A protein and the small-molecule ligand that binds it are described below.
Small molecule (SMILES): CC(=O)N[C@@H]1[C@@H](O)[C@@H](F)[C@](F)(C(=O)O)O[C@H]1C[C@H](O)CO

Sequence of chain 1.A:
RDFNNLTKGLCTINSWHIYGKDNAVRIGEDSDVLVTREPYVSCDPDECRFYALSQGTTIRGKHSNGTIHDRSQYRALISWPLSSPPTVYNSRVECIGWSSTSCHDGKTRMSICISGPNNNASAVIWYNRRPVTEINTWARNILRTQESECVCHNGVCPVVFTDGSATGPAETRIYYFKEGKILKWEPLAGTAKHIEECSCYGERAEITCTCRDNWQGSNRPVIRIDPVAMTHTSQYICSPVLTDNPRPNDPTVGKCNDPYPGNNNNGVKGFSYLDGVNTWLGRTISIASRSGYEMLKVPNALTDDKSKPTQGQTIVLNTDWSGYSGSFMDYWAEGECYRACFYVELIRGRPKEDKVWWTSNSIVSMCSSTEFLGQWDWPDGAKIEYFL

Binding-site contacts:
Ligand atom C11 contacts residue SER291 of chain 1.A at 4.0 Å.
Ligand atom C7 contacts residue SER289 of chain 1.A at 4.1 Å.
Ligand atom C4 contacts residue ASN318 of chain 1.A at 3.1 Å.
Ligand atom C7 contacts residue TRP321 of chain 1.A at 3.8 Å (hydrophobic).
Ligand atom C1 contacts residue SER286 of chain 1.A at 3.3 Å.
Ligand atom O8 contacts residue SER286 of chain 1.A at 4.2 Å.
Ligand atom C3 contacts residue ASN318 of chain 1.A at 3.9 Å.
Ligand atom C9 contacts residue SER289 of chain 1.A at 3.7 Å.
Ligand atom C10 contacts residue TRP321 of chain 1.A at 3.9 Å (hydrophobic).
Ligand atom O1A contacts residue SER286 of chain 1.A at 3.2 Å.
Ligand atom C10 contacts residue ASN318 of chain 1.A at 3.7 Å.
Ligand atom O4 contacts residue THR319 of chain 1.A at 4.0 Å.
Ligand atom C11 contacts residue TRP321 of chain 1.A at 3.5 Å (hydrophobic).
Ligand atom C9 contacts residue LYS352 of chain 1.A at 3.3 Å.
Ligand atom N5 contacts residue TRP321 of chain 1.A at 4.1 Å.
Ligand atom C9 contacts residue TRP321 of chain 1.A at 4.2 Å (hydrophobic).
Ligand atom C4 contacts residue SER291 of chain 1.A at 4.1 Å.
Ligand atom C1 contacts residue ASN318 of chain 1.A at 4.1 Å.
Ligand atom C11 contacts residue ASP320 of chain 1.A at 3.7 Å.
Ligand atom O4 contacts residue ASN318 of chain 1.A at 2.7 Å (h-bond).
Ligand atom O9 contacts residue LYS352 of chain 1.A at 3.5 Å (salt-bridge).
Ligand atom O9 contacts residue TRP321 of chain 1.A at 4.1 Å.
Ligand atom C11 contacts residue ASN318 of chain 1.A at 4.0 Å.
Ligand atom O8 contacts residue SER289 of chain 1.A at 2.8 Å (h-bond).
Ligand atom C8 contacts residue SER289 of chain 1.A at 3.6 Å.
Ligand atom O8 contacts residue ALA288 of chain 1.A at 4.2 Å.
Ligand atom C11 contacts residue THR319 of chain 1.A at 3.6 Å.
Ligand atom O1A contacts residue ASN318 of chain 1.A at 3.1 Å (h-bond).
Ligand atom C10 contacts residue SER291 of chain 1.A at 3.9 Å.
Ligand atom O10 contacts residue TRP321 of chain 1.A at 4.2 Å.
Ligand atom O1B contacts residue SER289 of chain 1.A at 3.6 Å (h-bond).
Ligand atom C10 contacts residue THR319 of chain 1.A at 4.2 Å.
Ligand atom C6 contacts residue SER291 of chain 1.A at 3.7 Å.
Ligand atom N5 contacts residue SER291 of chain 1.A at 3.0 Å (h-bond).
Ligand atom C6 contacts residue SER289 of chain 1.A at 4.0 Å.
Ligand atom O1B contacts residue SER286 of chain 1.A at 2.6 Å (h-bond).
Ligand atom O1B contacts residue ALA288 of chain 1.A at 3.7 Å.
Ligand atom C5 contacts residue SER291 of chain 1.A at 3.8 Å.
Ligand atom N5 contacts residue ASN318 of chain 1.A at 3.2 Å (h-bond).
Ligand atom C5 contacts residue ASN318 of chain 1.A at 3.8 Å.